Sequence of chain 2.A:
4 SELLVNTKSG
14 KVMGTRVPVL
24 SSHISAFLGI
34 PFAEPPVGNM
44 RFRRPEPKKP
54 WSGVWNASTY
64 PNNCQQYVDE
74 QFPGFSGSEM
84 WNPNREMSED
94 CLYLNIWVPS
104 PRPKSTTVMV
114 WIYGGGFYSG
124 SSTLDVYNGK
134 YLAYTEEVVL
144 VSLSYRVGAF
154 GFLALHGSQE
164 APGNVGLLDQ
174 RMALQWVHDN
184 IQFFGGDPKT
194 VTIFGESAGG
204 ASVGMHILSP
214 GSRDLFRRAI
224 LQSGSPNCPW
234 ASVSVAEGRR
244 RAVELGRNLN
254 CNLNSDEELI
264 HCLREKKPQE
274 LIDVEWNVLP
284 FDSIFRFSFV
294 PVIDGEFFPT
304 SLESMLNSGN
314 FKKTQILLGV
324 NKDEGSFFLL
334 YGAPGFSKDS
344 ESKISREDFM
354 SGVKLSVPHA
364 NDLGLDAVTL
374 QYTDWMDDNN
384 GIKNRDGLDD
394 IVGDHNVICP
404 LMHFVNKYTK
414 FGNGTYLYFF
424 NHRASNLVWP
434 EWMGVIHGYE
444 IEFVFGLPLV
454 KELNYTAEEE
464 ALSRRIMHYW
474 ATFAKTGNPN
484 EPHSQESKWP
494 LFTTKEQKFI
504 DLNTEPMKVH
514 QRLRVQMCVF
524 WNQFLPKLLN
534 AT

Binding-site contacts:
Ligand atom O5 contacts residue ASN59 of chain 2.A at 3.5 Å (h-bond).
Ligand atom C1 contacts residue ASN59 of chain 2.A at 3.0 Å.
Ligand atom N2 contacts residue ASN59 of chain 2.A at 3.0 Å (h-bond).
Ligand atom O5 contacts residue SER61 of chain 2.A at 3.3 Å (h-bond).
Ligand atom C8 contacts residue ASN59 of chain 2.A at 3.3 Å.
Ligand atom C1 contacts residue SER61 of chain 2.A at 3.0 Å.
Ligand atom C2 contacts residue SER61 of chain 2.A at 4.5 Å.
Ligand atom C5 contacts residue SER61 of chain 2.A at 4.3 Å.
Ligand atom C2 contacts residue ASN59 of chain 2.A at 3.0 Å.
Ligand atom C3 contacts residue ASN59 of chain 2.A at 4.5 Å.
Ligand atom C7 contacts residue ASN59 of chain 2.A at 3.2 Å.
Ligand atom O7 contacts residue ASN59 of chain 2.A at 3.9 Å.

A small-molecule ligand and the protein it binds are described below.
Small molecule (SMILES): CC(=O)N[C@@H]1[C@@H](O)[C@H](O)[C@@H](CO)O[C@H]1O